Sequence of chain 1.C:
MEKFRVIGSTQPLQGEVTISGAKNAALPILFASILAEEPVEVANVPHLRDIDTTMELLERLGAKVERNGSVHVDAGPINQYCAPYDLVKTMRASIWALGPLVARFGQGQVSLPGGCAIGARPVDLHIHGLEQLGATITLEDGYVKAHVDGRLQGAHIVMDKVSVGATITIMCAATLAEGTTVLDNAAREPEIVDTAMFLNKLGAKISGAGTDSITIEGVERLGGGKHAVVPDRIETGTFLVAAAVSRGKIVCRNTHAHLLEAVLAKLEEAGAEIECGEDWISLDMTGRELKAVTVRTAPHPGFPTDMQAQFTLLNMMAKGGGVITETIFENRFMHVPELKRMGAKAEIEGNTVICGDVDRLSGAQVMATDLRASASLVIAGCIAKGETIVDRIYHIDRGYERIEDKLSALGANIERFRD

The protein below binds the small molecule below.
Small molecule (SMILES): CC(=O)N[C@H]1[C@@H](O[P](=O)(O)O[P](=O)(O)OC[C@H]2O[C@@H](n3ccc(=O)[nH]c3=O)[C@H](O)[C@@H]2O)O[C@H](CO)[C@@H](O)[C@@H]1O

Binding-site contacts:
Ligand atom C5 contacts residue PRO125 of chain 1.C at 3.2 Å (hydrophobic).
Ligand atom O2A contacts residue GLY168 of chain 1.C at 3.6 Å (h-bond).
Ligand atom C4 contacts residue PRO125 of chain 1.C at 2.9 Å (hydrophobic).
Ligand atom O4 contacts residue HIS129 of chain 1.C at 3.4 Å.
Ligand atom C2' contacts residue ASN27 of chain 1.C at 3.6 Å.
Ligand atom O2B contacts residue ARG124 of chain 1.C at 2.8 Å (salt-bridge).
Ligand atom O4' contacts residue THR308 of chain 1.C at 3.6 Å.
Ligand atom O2' contacts residue ARG124 of chain 1.C at 3.5 Å.
Ligand atom O7' contacts residue ASN27 of chain 1.C at 3.3 Å.
Ligand atom C6 contacts residue SER166 of chain 1.C at 3.6 Å.
Ligand atom C4 contacts residue LEU128 of chain 1.C at 3.4 Å (hydrophobic).
Ligand atom C2 contacts residue PRO125 of chain 1.C at 3.6 Å (hydrophobic).
Ligand atom O1A contacts residue VAL167 of chain 1.C at 2.7 Å (h-bond).
Ligand atom O2A contacts residue SER166 of chain 1.C at 2.5 Å (h-bond).
Ligand atom O3' contacts residue ASN27 of chain 1.C at 3.1 Å (h-bond).
Ligand atom O4 contacts residue LEU128 of chain 1.C at 2.9 Å (h-bond).
Ligand atom O4 contacts residue VAL126 of chain 1.C at 3.2 Å.
Ligand atom O3B contacts residue ILE331 of chain 1.C at 2.7 Å (h-bond).
Ligand atom O1A contacts residue SER166 of chain 1.C at 3.4 Å.
Ligand atom O4 contacts residue ASP127 of chain 1.C at 3.4 Å (salt-bridge).
Ligand atom O4' contacts residue ASP309 of chain 1.C at 2.6 Å (salt-bridge).
Ligand atom C8' contacts residue ASN27 of chain 1.C at 3.3 Å.
Ligand atom C8' contacts residue TRP99 of chain 1.C at 3.4 Å (hydrophobic).
Ligand atom PA contacts residue SER166 of chain 1.C at 3.6 Å.
Ligand atom O2 contacts residue PRO125 of chain 1.C at 3.6 Å.
Ligand atom C7' contacts residue ASN27 of chain 1.C at 3.3 Å.
Ligand atom C3' contacts residue ASP309 of chain 1.C at 3.7 Å.
Ligand atom C4' contacts residue ASP309 of chain 1.C at 3.3 Å.
Ligand atom N3 contacts residue ASP127 of chain 1.C at 3.0 Å (salt-bridge).
Ligand atom N3 contacts residue LEU128 of chain 1.C at 3.4 Å.
Ligand atom PA contacts residue VAL167 of chain 1.C at 3.6 Å.
Ligand atom O2A contacts residue VAL167 of chain 1.C at 3.6 Å.
Ligand atom O1' contacts residue ARG124 of chain 1.C at 3.4 Å (salt-bridge).
Ligand atom O4 contacts residue PRO125 of chain 1.C at 3.2 Å (h-bond).
Ligand atom O2 contacts residue LYS164 of chain 1.C at 3.3 Å (salt-bridge).
Ligand atom O7' contacts residue TRP99 of chain 1.C at 3.6 Å.
Ligand atom N3 contacts residue PRO125 of chain 1.C at 3.1 Å (h-bond).
Ligand atom C5 contacts residue SER166 of chain 1.C at 3.4 Å.
Ligand atom O1B contacts residue GLY168 of chain 1.C at 2.9 Å (h-bond).
Ligand atom O3' contacts residue ASP309 of chain 1.C at 2.8 Å (salt-bridge).